The small molecule below binds the protein below.
Small molecule (SMILES): CC(=O)N[C@@H]1[C@@H](O)[C@H](O)[C@@H](CO)O[C@H]1O

Sequence of chain 1.C:
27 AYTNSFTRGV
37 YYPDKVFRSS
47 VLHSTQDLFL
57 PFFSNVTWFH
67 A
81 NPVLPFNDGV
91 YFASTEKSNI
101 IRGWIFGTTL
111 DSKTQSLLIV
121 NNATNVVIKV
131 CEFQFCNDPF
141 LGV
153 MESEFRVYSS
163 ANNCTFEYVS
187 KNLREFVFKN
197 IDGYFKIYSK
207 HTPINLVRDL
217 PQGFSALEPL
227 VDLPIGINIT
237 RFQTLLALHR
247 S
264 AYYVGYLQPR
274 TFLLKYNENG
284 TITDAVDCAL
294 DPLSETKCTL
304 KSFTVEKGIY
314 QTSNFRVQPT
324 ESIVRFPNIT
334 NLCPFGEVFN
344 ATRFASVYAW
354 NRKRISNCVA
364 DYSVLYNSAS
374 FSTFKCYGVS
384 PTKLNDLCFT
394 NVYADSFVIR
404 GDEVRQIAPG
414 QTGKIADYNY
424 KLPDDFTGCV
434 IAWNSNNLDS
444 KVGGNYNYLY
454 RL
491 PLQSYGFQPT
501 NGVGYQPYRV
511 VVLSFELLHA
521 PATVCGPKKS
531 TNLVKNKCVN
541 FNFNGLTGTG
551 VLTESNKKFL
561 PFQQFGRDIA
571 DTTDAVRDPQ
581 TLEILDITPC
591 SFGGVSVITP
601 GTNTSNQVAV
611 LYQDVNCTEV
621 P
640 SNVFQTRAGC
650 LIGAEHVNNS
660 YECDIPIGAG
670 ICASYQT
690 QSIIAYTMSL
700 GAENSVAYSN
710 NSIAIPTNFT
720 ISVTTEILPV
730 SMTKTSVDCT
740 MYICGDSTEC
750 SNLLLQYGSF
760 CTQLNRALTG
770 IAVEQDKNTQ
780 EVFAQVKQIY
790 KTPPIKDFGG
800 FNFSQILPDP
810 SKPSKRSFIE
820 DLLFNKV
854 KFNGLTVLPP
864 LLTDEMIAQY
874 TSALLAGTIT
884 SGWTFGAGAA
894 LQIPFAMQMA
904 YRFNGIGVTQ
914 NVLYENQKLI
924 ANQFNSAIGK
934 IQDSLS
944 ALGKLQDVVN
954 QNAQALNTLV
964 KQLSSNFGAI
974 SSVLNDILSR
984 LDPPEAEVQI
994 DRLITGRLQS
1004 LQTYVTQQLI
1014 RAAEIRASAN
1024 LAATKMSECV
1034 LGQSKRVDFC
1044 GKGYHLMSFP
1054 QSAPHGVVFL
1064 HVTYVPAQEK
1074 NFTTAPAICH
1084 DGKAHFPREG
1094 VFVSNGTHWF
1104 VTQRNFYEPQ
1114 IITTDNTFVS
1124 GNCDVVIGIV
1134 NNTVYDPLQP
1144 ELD

Binding-site contacts:
Ligand atom C1 contacts residue ASN616 of chain 1.C at 1.4 Å.
Ligand atom C7 contacts residue ASN616 of chain 1.C at 3.9 Å.
Ligand atom C8 contacts residue ASN616 of chain 1.C at 4.2 Å.
Ligand atom O5 contacts residue ASN616 of chain 1.C at 2.4 Å (h-bond).
Ligand atom C2 contacts residue ASN616 of chain 1.C at 2.5 Å.
Ligand atom C4 contacts residue ASN616 of chain 1.C at 4.2 Å.
Ligand atom C1 contacts residue THR618 of chain 1.C at 4.1 Å.
Ligand atom N2 contacts residue GLN644 of chain 1.C at 4.4 Å.
Ligand atom N2 contacts residue ASN616 of chain 1.C at 2.9 Å (h-bond).
Ligand atom C8 contacts residue GLN644 of chain 1.C at 4.0 Å.
Ligand atom C3 contacts residue ASN616 of chain 1.C at 3.8 Å.
Ligand atom O5 contacts residue THR618 of chain 1.C at 4.4 Å.
Ligand atom C5 contacts residue ASN616 of chain 1.C at 3.7 Å.